Sequence of chain 1.B:
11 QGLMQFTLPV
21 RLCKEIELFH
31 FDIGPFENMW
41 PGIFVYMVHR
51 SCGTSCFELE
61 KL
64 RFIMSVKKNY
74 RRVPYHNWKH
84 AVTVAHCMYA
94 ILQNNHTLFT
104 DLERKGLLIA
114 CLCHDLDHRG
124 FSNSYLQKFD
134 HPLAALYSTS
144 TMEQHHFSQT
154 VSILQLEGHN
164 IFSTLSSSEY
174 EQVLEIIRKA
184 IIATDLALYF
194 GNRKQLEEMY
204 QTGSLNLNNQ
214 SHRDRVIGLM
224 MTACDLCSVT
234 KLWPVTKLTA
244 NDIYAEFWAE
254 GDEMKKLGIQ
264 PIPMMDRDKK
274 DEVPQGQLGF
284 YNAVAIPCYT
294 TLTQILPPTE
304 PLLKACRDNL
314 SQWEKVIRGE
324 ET

Binding-site contacts:
Ligand atom N10 contacts residue PHE283 of chain 1.B at 4.3 Å.
Ligand atom C12 contacts residue LEU229 of chain 1.B at 4.2 Å (hydrophobic).
Ligand atom C9 contacts residue PHE283 of chain 1.B at 3.5 Å (hydrophobic).
Ligand atom C4 contacts residue GLN280 of chain 1.B at 3.8 Å.
Ligand atom C12 contacts residue ILE246 of chain 1.B at 3.4 Å (hydrophobic).
Ligand atom C3 contacts residue PHE250 of chain 1.B at 4.2 Å (hydrophobic).
Ligand atom C13 contacts residue SER231 of chain 1.B at 4.3 Å.
Ligand atom C13 contacts residue ILE246 of chain 1.B at 3.6 Å (hydrophobic).
Ligand atom C13 contacts residue GLN280 of chain 1.B at 3.4 Å.
Ligand atom C13 contacts residue PHE283 of chain 1.B at 4.4 Å (hydrophobic).
Ligand atom C4 contacts residue PHE283 of chain 1.B at 3.7 Å (hydrophobic).
Ligand atom C12 contacts residue SER231 of chain 1.B at 4.2 Å.
Ligand atom C11 contacts residue PHE283 of chain 1.B at 3.5 Å (hydrophobic).
Ligand atom C8 contacts residue PHE250 of chain 1.B at 3.9 Å (hydrophobic).
Ligand atom C9 contacts residue PHE250 of chain 1.B at 4.0 Å (hydrophobic).
Ligand atom N10 contacts residue PHE250 of chain 1.B at 4.5 Å.
Ligand atom C8 contacts residue GLN280 of chain 1.B at 3.7 Å.
Ligand atom C8 contacts residue MET267 of chain 1.B at 3.9 Å (hydrophobic).
Ligand atom N1 contacts residue PHE283 of chain 1.B at 3.4 Å.
Ligand atom C11 contacts residue MET267 of chain 1.B at 3.5 Å (hydrophobic).
Ligand atom C4 contacts residue PHE250 of chain 1.B at 4.2 Å (hydrophobic).
Ligand atom C11 contacts residue PHE250 of chain 1.B at 4.0 Å (hydrophobic).
Ligand atom C12 contacts residue VAL232 of chain 1.B at 4.5 Å (hydrophobic).
Ligand atom C6 contacts residue PHE283 of chain 1.B at 3.7 Å (hydrophobic).
Ligand atom N10 contacts residue LEU189 of chain 1.B at 4.1 Å.
Ligand atom C12 contacts residue PHE283 of chain 1.B at 4.5 Å (hydrophobic).
Ligand atom C13 contacts residue VAL232 of chain 1.B at 3.8 Å (hydrophobic).
Ligand atom C5 contacts residue PHE283 of chain 1.B at 3.7 Å (hydrophobic).
Ligand atom C6 contacts residue GLN280 of chain 1.B at 3.8 Å.
Ligand atom C6 contacts residue ILE246 of chain 1.B at 3.9 Å (hydrophobic).
Ligand atom C7 contacts residue PHE250 of chain 1.B at 4.1 Å (hydrophobic).
Ligand atom C7 contacts residue PHE283 of chain 1.B at 3.4 Å (hydrophobic).
Ligand atom C8 contacts residue PHE283 of chain 1.B at 3.4 Å (hydrophobic).
Ligand atom N1 contacts residue LEU229 of chain 1.B at 4.0 Å.
Ligand atom C12 contacts residue TYR78 of chain 1.B at 4.2 Å (hydrophobic).
Ligand atom C3 contacts residue PHE283 of chain 1.B at 3.3 Å (hydrophobic).
Ligand atom N2 contacts residue PHE283 of chain 1.B at 3.6 Å.
Ligand atom C5 contacts residue ILE246 of chain 1.B at 3.8 Å (hydrophobic).
Ligand atom N2 contacts residue GLN280 of chain 1.B at 2.9 Å (h-bond).

A small-molecule ligand and the protein it binds are described below.
Small molecule (SMILES): Cc1nc2ccc(N)cc2nc1C